Sequence of chain 1.B:
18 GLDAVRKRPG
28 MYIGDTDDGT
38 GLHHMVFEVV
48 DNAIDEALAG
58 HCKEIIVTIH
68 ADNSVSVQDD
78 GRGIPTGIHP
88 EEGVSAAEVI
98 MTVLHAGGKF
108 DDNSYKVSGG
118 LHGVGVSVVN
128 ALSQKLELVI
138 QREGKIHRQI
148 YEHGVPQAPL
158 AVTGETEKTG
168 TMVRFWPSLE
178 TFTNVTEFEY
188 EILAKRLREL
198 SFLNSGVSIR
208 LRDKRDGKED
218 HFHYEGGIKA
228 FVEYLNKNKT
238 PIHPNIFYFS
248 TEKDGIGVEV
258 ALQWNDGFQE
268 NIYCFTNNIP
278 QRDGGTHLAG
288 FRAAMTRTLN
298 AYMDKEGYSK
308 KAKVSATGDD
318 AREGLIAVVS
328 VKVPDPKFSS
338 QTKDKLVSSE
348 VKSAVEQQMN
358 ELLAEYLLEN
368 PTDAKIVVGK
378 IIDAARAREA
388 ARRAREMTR

Binding-site contacts:
Ligand atom N1 contacts residue ASP76 of chain 1.A at 2.8 Å (salt-bridge).
Ligand atom C37 contacts residue ASP108 of chain 1.B at 3.3 Å.
Ligand atom N5 contacts residue ASP76 of chain 1.B at 2.7 Å (salt-bridge).
Ligand atom O18 contacts residue ASN49 of chain 1.B at 2.6 Å (h-bond).
Ligand atom O17 contacts residue ILE81 of chain 1.B at 3.5 Å.
Ligand atom O18 contacts residue LYS113 of chain 1.B at 2.8 Å (salt-bridge).
Ligand atom C38 contacts residue GLU53 of chain 1.B at 3.5 Å.
Ligand atom C20 contacts residue ASP108 of chain 1.A at 3.5 Å.
Ligand atom C50 contacts residue ASN49 of chain 1.B at 3.4 Å.
Ligand atom C49 contacts residue ILE97 of chain 1.B at 3.4 Å (hydrophobic).
Ligand atom C13 contacts residue GLY104 of chain 1.A at 3.4 Å.
Ligand atom C6 contacts residue ASN49 of chain 1.A at 3.5 Å.
Ligand atom C23 contacts residue ARG79 of chain 1.A at 3.3 Å.
Ligand atom C12 contacts residue ILE97 of chain 1.A at 3.4 Å (hydrophobic).
Ligand atom O5 contacts residue GLU53 of chain 1.A at 3.3 Å.
Ligand atom O19 contacts residue ASN49 of chain 1.B at 3.4 Å (h-bond).
Ligand atom C55 contacts residue VAL74 of chain 1.B at 3.4 Å (hydrophobic).
Ligand atom O2 contacts residue ASN49 of chain 1.A at 3.5 Å (h-bond).
Ligand atom C34 contacts residue ARG79 of chain 1.B at 3.4 Å.
Ligand atom C33 contacts residue ARG79 of chain 1.B at 3.4 Å.
Ligand atom C22 contacts residue ARG79 of chain 1.A at 3.4 Å.
Ligand atom C55 contacts residue ASP76 of chain 1.B at 3.4 Å.
Ligand atom C1 contacts residue VAL74 of chain 1.A at 3.4 Å (hydrophobic).
Ligand atom C49 contacts residue VAL123 of chain 1.B at 3.5 Å (hydrophobic).
Ligand atom C31 contacts residue ARG79 of chain 1.B at 3.4 Å.
Ligand atom C12 contacts residue VAL123 of chain 1.A at 3.4 Å (hydrophobic).
Ligand atom C47 contacts residue GLY104 of chain 1.B at 3.3 Å.
Ligand atom O14 contacts residue ARG139 of chain 1.B at 2.8 Å (salt-bridge).
Ligand atom O15 contacts residue LYS113 of chain 1.A at 2.8 Å (salt-bridge).
Ligand atom O8 contacts residue ARG139 of chain 1.A at 2.9 Å (salt-bridge).
Ligand atom O11 contacts residue ARG79 of chain 1.B at 3.4 Å.
Ligand atom C41 contacts residue GLY80 of chain 1.A at 3.4 Å.
Ligand atom C43 contacts residue ASN49 of chain 1.B at 3.3 Å.
Ligand atom C40 contacts residue GLU53 of chain 1.B at 3.5 Å.
Ligand atom C40 contacts residue GLY80 of chain 1.B at 3.4 Å.
Ligand atom C8 contacts residue ASN49 of chain 1.A at 3.2 Å.
Ligand atom O13 contacts residue GLU53 of chain 1.B at 3.4 Å (salt-bridge).
Ligand atom O7 contacts residue ARG79 of chain 1.A at 3.6 Å (salt-bridge).
Ligand atom O15 contacts residue ASN49 of chain 1.A at 2.6 Å (h-bond).
Ligand atom C32 contacts residue ARG79 of chain 1.B at 3.4 Å.

This protein binds this small molecule.
Small molecule (SMILES): CO[C@@H]1[C@@H](OC(=O)c2ccc(C)[nH]2)[C@@H](O)[C@H](Oc2ccc3c(O)c(NC(=O)c4c[nH]c(C(=O)Nc5c(O)c6ccc(O[C@@H]7OC(C)(C)[C@H](OC)[C@@H](OC(=O)c8ccc(C)[nH]8)[C@H]7O)c(C)c6oc5=O)c4C)c(=O)oc3c2C)OC1(C)C

Sequence of chain 1.A:
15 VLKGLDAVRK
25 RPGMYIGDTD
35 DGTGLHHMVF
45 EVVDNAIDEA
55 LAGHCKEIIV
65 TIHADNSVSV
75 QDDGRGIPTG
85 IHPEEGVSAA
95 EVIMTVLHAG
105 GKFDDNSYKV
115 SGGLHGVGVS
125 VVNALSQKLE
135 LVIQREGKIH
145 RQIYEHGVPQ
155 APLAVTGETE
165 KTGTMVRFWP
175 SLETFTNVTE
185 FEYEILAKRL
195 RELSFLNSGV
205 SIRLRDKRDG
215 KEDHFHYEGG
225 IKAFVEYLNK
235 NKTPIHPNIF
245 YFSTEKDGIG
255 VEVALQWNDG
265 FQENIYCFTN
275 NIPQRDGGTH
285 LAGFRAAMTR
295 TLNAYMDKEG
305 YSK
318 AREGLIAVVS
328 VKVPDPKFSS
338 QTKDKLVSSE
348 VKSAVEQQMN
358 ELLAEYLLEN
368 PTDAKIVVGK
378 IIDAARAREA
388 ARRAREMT